The small molecule below binds the protein below.
Small molecule (SMILES): CCOc1noc2cc(OCCC3CCN(c4ccc(C)nn4)CC3)ccc12

Sequence of chain 36.A:
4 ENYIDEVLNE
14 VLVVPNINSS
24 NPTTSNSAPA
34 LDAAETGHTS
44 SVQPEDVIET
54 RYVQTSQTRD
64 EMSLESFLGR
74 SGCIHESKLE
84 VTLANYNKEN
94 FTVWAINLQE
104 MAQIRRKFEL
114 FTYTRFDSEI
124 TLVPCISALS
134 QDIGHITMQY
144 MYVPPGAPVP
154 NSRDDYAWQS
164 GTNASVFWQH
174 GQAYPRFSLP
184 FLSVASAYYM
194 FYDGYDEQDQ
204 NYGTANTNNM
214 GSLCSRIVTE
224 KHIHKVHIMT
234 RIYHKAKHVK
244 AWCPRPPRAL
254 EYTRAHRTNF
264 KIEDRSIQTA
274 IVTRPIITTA

Binding-site contacts:
Ligand atom C28 contacts residue TYR145 of chain 36.A at 3.3 Å (hydrophobic).
Ligand atom C28 contacts residue ALA167 of chain 36.A at 3.1 Å (hydrophobic).
Ligand atom N24 contacts residue LEU216 of chain 36.A at 3.5 Å.
Ligand atom C13 contacts residue MET213 of chain 36.A at 3.4 Å (hydrophobic).
Ligand atom C22 contacts residue ILE123 of chain 36.A at 3.6 Å (hydrophobic).
Ligand atom C28 contacts residue TYR143 of chain 36.A at 3.4 Å (hydrophobic).
Ligand atom C18 contacts residue TYR145 of chain 36.A at 3.8 Å (hydrophobic).
Ligand atom C05 contacts residue LEU101 of chain 36.A at 3.9 Å (hydrophobic).
Ligand atom C15 contacts residue ILE123 of chain 36.A at 3.6 Å (hydrophobic).
Ligand atom C25 contacts residue PHE180 of chain 36.A at 3.5 Å (hydrophobic).
Ligand atom N06 contacts residue LEU101 of chain 36.A at 3.2 Å.
Ligand atom C21 contacts residue ILE123 of chain 36.A at 3.8 Å (hydrophobic).
Ligand atom C09 contacts residue LEU101 of chain 36.A at 3.8 Å (hydrophobic).
Ligand atom C14 contacts residue SER121 of chain 36.A at 3.5 Å.
Ligand atom C04 contacts residue MET213 of chain 36.A at 3.9 Å (hydrophobic).
Ligand atom N24 contacts residue PHE180 of chain 36.A at 3.6 Å.
Ligand atom C01 contacts residue TYR192 of chain 36.A at 2.9 Å (hydrophobic).
Ligand atom N08 contacts residue LEU101 of chain 36.A at 3.8 Å.
Ligand atom O23 contacts residue LEU216 of chain 36.A at 3.7 Å.
Ligand atom C19 contacts residue LEU182 of chain 36.A at 3.6 Å (hydrophobic).
Ligand atom C12 contacts residue ILE99 of chain 36.A at 3.7 Å (hydrophobic).
Ligand atom C09 contacts residue TYR191 of chain 36.A at 3.6 Å (hydrophobic).
Ligand atom N07 contacts residue LEU101 of chain 36.A at 3.7 Å.
Ligand atom C27 contacts residue PHE180 of chain 36.A at 3.2 Å (hydrophobic).
Ligand atom C01 contacts residue THR207 of chain 36.A at 2.9 Å.
Ligand atom C18 contacts residue LEU182 of chain 36.A at 3.2 Å (hydrophobic).
Ligand atom C22 contacts residue ILE99 of chain 36.A at 3.9 Å (hydrophobic).
Ligand atom C17 contacts residue ILE99 of chain 36.A at 3.8 Å (hydrophobic).
Ligand atom C18 contacts residue ILE99 of chain 36.A at 3.8 Å (hydrophobic).
Ligand atom O26 contacts residue PHE180 of chain 36.A at 3.7 Å.
Ligand atom O26 contacts residue TYR145 of chain 36.A at 3.2 Å.
Ligand atom C14 contacts residue HIS237 of chain 36.A at 3.5 Å.
Ligand atom C03 contacts residue ASN211 of chain 36.A at 3.1 Å.
Ligand atom C04 contacts residue ASN211 of chain 36.A at 3.4 Å.
Ligand atom C10 contacts residue TYR191 of chain 36.A at 3.7 Å (hydrophobic).
Ligand atom C15 contacts residue LEU182 of chain 36.A at 3.7 Å (hydrophobic).
Ligand atom O16 contacts residue ILE99 of chain 36.A at 3.6 Å.
Ligand atom C19 contacts residue TYR145 of chain 36.A at 3.2 Å (hydrophobic).
Ligand atom C28 contacts residue MET144 of chain 36.A at 3.8 Å (hydrophobic).
Ligand atom C17 contacts residue LEU182 of chain 36.A at 3.7 Å (hydrophobic).